Binding-site contacts:
Ligand atom N contacts residue ZN1 of chain 1.B at 1.9 Å.
Ligand atom O1 contacts residue LEU197 of chain 1.A at 3.3 Å.
Ligand atom O contacts residue TRP208 of chain 1.A at 4.2 Å.
Ligand atom O1 contacts residue TRP208 of chain 1.A at 3.7 Å.
Ligand atom O contacts residue HIS119 of chain 1.A at 3.5 Å (h-bond).
Ligand atom C6 contacts residue LEU197 of chain 1.A at 3.8 Å (hydrophobic).
Ligand atom N contacts residue THR198 of chain 1.A at 2.9 Å (h-bond).
Ligand atom O1 contacts residue THR198 of chain 1.A at 2.9 Å (h-bond).
Ligand atom C5 contacts residue LEU197 of chain 1.A at 3.9 Å (hydrophobic).
Ligand atom C6 contacts residue HIS94 of chain 1.A at 4.0 Å.
Ligand atom S contacts residue THR198 of chain 1.A at 3.9 Å.
Ligand atom C8 contacts residue LEU197 of chain 1.A at 3.9 Å (hydrophobic).
Ligand atom S contacts residue HIS94 of chain 1.A at 3.9 Å.
Ligand atom C7 contacts residue HIS94 of chain 1.A at 3.9 Å.
Ligand atom C4 contacts residue LEU197 of chain 1.A at 4.1 Å (hydrophobic).
Ligand atom N contacts residue HIS94 of chain 1.A at 3.3 Å (h-bond).
Ligand atom C3 contacts residue LEU197 of chain 1.A at 4.1 Å (hydrophobic).
Ligand atom C7 contacts residue LEU197 of chain 1.A at 3.8 Å (hydrophobic).
Ligand atom C1 contacts residue PRO201 of chain 1.A at 4.3 Å (hydrophobic).
Ligand atom N contacts residue HIS119 of chain 1.A at 3.4 Å (h-bond).
Ligand atom N contacts residue GLU106 of chain 1.A at 4.2 Å.
Ligand atom O contacts residue VAL142 of chain 1.A at 4.0 Å.
Ligand atom C1 contacts residue LEU197 of chain 1.A at 3.9 Å (hydrophobic).
Ligand atom S contacts residue HIS119 of chain 1.A at 4.0 Å.
Ligand atom O contacts residue HIS94 of chain 1.A at 3.3 Å.
Ligand atom C6 contacts residue ZN1 of chain 1.B at 4.1 Å.
Ligand atom C3 contacts residue GOL1 of chain 1.D at 3.8 Å.
Ligand atom C8 contacts residue GLN92 of chain 1.A at 3.9 Å.
Ligand atom N contacts residue HIS96 of chain 1.A at 3.3 Å (h-bond).
Ligand atom C4 contacts residue GOL1 of chain 1.D at 3.8 Å.
Ligand atom C5 contacts residue THR199 of chain 1.A at 3.5 Å.
Ligand atom O contacts residue ZN1 of chain 1.B at 3.0 Å.
Ligand atom O1 contacts residue SER196 of chain 1.A at 4.2 Å.
Ligand atom C2 contacts residue GOL1 of chain 1.D at 3.9 Å.
Ligand atom O1 contacts residue ZN1 of chain 1.B at 4.1 Å.
Ligand atom C4 contacts residue THR199 of chain 1.A at 3.3 Å.
Ligand atom O contacts residue VAL121 of chain 1.A at 3.9 Å.
Ligand atom C8 contacts residue GOL1 of chain 1.D at 4.0 Å.
Ligand atom C7 contacts residue VAL121 of chain 1.A at 3.9 Å (hydrophobic).
Ligand atom S contacts residue ZN1 of chain 1.B at 3.0 Å.

Sequence of chain 1.A:
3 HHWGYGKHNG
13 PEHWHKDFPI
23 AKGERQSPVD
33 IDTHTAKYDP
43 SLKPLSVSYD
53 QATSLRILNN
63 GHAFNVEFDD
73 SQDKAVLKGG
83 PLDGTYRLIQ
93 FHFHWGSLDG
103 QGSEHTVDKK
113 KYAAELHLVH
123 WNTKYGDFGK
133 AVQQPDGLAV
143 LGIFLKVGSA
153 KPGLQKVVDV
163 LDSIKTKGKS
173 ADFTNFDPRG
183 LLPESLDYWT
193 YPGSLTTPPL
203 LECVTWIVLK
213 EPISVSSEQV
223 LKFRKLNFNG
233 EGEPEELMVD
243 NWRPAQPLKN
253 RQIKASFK

A small-molecule ligand and the protein it binds are described below.
Small molecule (SMILES): CCCc1ccc(S(N)(=O)=O)cc1